Sequence of chain 1.A:
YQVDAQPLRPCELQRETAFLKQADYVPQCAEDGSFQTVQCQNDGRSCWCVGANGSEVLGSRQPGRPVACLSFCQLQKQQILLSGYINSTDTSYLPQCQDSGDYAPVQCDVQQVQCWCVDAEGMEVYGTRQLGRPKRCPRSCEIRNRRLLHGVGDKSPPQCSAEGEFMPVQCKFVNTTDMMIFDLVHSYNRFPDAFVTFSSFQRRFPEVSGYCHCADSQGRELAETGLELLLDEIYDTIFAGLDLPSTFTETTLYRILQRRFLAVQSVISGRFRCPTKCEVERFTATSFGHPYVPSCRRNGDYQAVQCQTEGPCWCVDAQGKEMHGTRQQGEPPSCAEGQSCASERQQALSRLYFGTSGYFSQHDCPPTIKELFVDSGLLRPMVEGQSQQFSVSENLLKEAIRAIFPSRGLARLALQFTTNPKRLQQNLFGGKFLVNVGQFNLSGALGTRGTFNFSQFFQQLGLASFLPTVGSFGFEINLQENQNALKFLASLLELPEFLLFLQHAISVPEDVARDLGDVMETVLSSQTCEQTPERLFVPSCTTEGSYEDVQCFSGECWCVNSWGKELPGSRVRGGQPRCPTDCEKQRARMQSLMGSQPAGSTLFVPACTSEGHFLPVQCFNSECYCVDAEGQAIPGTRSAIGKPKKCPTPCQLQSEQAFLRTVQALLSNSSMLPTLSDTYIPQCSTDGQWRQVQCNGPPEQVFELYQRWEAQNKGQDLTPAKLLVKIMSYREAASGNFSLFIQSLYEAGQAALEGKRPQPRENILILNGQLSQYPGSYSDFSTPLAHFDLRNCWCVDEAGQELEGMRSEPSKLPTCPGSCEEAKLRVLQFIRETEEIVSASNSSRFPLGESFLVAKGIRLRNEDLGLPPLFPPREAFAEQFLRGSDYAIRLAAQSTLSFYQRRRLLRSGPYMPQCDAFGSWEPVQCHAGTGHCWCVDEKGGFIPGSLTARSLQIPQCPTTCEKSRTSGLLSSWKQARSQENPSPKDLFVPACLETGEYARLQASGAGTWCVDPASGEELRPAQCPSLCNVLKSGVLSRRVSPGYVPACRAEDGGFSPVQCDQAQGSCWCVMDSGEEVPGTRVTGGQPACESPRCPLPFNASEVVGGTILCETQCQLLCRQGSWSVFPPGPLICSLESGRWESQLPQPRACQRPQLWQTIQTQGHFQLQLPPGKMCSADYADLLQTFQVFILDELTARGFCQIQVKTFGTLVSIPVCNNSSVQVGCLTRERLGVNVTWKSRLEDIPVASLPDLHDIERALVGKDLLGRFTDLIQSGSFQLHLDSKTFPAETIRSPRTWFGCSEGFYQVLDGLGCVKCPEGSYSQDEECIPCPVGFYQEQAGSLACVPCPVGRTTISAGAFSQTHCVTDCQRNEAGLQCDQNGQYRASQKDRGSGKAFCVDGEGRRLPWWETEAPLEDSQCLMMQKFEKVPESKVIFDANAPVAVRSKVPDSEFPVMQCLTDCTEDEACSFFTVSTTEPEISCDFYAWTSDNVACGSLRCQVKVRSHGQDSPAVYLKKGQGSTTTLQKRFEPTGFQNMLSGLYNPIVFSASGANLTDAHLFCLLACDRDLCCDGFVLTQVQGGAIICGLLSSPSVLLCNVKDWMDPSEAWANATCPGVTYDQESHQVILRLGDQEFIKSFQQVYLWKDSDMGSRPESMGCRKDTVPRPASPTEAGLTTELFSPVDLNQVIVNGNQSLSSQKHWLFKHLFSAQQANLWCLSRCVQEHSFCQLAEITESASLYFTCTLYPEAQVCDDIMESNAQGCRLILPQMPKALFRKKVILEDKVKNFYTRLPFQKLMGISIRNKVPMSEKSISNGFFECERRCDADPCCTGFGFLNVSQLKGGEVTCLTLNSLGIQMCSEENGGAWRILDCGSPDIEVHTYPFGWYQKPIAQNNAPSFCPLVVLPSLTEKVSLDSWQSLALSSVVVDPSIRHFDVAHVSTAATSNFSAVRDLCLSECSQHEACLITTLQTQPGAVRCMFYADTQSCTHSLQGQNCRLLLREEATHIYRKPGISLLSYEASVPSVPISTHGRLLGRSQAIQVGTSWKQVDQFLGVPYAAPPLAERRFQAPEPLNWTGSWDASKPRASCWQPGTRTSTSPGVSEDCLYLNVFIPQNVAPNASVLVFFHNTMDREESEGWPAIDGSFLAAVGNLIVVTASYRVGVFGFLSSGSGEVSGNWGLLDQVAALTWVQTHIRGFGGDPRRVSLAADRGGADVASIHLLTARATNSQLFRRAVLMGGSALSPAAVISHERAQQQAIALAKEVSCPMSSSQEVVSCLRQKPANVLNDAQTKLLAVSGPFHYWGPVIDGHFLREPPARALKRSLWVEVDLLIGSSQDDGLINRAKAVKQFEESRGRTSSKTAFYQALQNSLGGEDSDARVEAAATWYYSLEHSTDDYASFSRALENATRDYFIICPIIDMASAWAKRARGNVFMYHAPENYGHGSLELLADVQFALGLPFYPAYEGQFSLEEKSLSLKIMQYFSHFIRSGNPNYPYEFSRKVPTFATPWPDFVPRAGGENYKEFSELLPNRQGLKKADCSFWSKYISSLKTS

Binding-site contacts:
Ligand atom N2 contacts residue ARG1007 of chain 1.A at 3.7 Å.
Ligand atom C8 contacts residue ARG1007 of chain 1.A at 3.8 Å.
Ligand atom C8 contacts residue ARG1008 of chain 1.A at 3.9 Å.
Ligand atom C5 contacts residue ASN947 of chain 1.A at 3.7 Å.
Ligand atom C4 contacts residue ASN947 of chain 1.A at 4.2 Å.
Ligand atom C3 contacts residue ASN947 of chain 1.A at 3.8 Å.
Ligand atom O7 contacts residue ASN947 of chain 1.A at 3.7 Å.
Ligand atom C7 contacts residue ARG1007 of chain 1.A at 4.4 Å.
Ligand atom O5 contacts residue ASN947 of chain 1.A at 2.4 Å (h-bond).
Ligand atom C2 contacts residue ASN947 of chain 1.A at 2.5 Å.
Ligand atom C1 contacts residue ASN947 of chain 1.A at 1.4 Å.
Ligand atom C7 contacts residue ASN947 of chain 1.A at 3.5 Å.
Ligand atom O7 contacts residue ARG1008 of chain 1.A at 3.8 Å.
Ligand atom C2 contacts residue ARG1007 of chain 1.A at 4.4 Å.
Ligand atom N2 contacts residue ASN947 of chain 1.A at 2.9 Å (h-bond).
Ligand atom C3 contacts residue ARG1007 of chain 1.A at 4.4 Å.
Ligand atom O3 contacts residue ARG1007 of chain 1.A at 3.2 Å (salt-bridge).

The protein below binds the small molecule below.
Small molecule (SMILES): CC(=O)N[C@@H]1[C@@H](O)[C@H](O)[C@@H](CO)O[C@H]1O